A small-molecule ligand and the protein it binds are described below.
Small molecule (SMILES): CC(C)c1nc(CN(C)C(=O)N[C@H](C(=O)N[C@@H](Cc2ccccc2)C[C@H](O)[C@H](Cc2ccccc2)NC(=O)OCc2cncs2)C(C)C)cs1

Sequence of chain 1.B:
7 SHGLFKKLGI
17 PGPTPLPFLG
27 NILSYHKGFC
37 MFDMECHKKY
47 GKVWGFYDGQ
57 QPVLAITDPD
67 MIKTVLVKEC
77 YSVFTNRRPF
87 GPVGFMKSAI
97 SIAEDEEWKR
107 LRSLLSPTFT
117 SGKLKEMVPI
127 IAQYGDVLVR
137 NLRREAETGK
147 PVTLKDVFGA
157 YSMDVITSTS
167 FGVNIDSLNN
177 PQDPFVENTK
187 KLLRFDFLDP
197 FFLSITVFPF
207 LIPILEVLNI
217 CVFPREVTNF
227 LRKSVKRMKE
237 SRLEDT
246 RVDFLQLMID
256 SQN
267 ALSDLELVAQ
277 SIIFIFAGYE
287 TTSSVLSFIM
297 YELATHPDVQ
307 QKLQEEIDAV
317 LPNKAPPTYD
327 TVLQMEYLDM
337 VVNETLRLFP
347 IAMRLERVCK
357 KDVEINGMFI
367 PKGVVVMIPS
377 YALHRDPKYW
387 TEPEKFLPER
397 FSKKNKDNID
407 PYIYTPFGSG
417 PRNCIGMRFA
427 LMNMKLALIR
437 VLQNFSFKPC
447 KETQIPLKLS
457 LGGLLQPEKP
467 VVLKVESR

Binding-site contacts:
Ligand atom C34 contacts residue LEU188 of chain 1.B at 3.6 Å (hydrophobic).
Ligand atom C48 contacts residue ARG83 of chain 1.B at 3.7 Å.
Ligand atom C32 contacts residue PHE282 of chain 1.B at 3.6 Å (hydrophobic).
Ligand atom N11 contacts residue ILE279 of chain 1.B at 3.7 Å.
Ligand atom O24 contacts residue PHE282 of chain 1.B at 3.8 Å.
Ligand atom C50 contacts residue ARG350 of chain 1.B at 3.2 Å.
Ligand atom C6 contacts residue PHE282 of chain 1.B at 3.7 Å (hydrophobic).
Ligand atom C14 contacts residue SER97 of chain 1.B at 3.8 Å.
Ligand atom O41 contacts residue PHE86 of chain 1.B at 3.6 Å.
Ligand atom C35 contacts residue PHE219 of chain 1.B at 3.6 Å (hydrophobic).
Ligand atom N5 contacts residue HEM1 of chain 1.K at 2.3 Å.
Ligand atom C33 contacts residue PHE282 of chain 1.B at 3.4 Å (hydrophobic).
Ligand atom C50 contacts residue ALA348 of chain 1.B at 3.7 Å (hydrophobic).
Ligand atom S3 contacts residue THR287 of chain 1.B at 3.6 Å (h-bond).
Ligand atom C13 contacts residue SER97 of chain 1.B at 3.9 Å.
Ligand atom C1 contacts residue ALA283 of chain 1.B at 3.4 Å (hydrophobic).
Ligand atom C33 contacts residue LEU188 of chain 1.B at 3.4 Å (hydrophobic).
Ligand atom O41 contacts residue ILE98 of chain 1.B at 3.5 Å.
Ligand atom C1 contacts residue HEM1 of chain 1.K at 3.4 Å.
Ligand atom C50 contacts residue LEU351 of chain 1.B at 3.8 Å (hydrophobic).
Ligand atom C80 contacts residue GLY459 of chain 1.B at 3.2 Å.
Ligand atom O41 contacts residue SER97 of chain 1.B at 3.0 Å (h-bond).
Ligand atom C68 contacts residue PHE86 of chain 1.B at 3.2 Å (hydrophobic).
Ligand atom C95 contacts residue GLU352 of chain 1.B at 3.7 Å.
Ligand atom C45 contacts residue HEM1 of chain 1.K at 3.8 Å.
Ligand atom C26 contacts residue PHE86 of chain 1.B at 3.6 Å (hydrophobic).
Ligand atom C31 contacts residue LEU189 of chain 1.B at 3.6 Å (hydrophobic).
Ligand atom S81 contacts residue PHE191 of chain 1.B at 3.5 Å.
Ligand atom C4 contacts residue HEM1 of chain 1.K at 2.7 Å.
Ligand atom N11 contacts residue SER97 of chain 1.B at 3.1 Å (h-bond).
Ligand atom C28 contacts residue PHE219 of chain 1.B at 3.7 Å (hydrophobic).
Ligand atom C4 contacts residue ILE347 of chain 1.B at 3.8 Å (hydrophobic).
Ligand atom C35 contacts residue ILE279 of chain 1.B at 3.5 Å (hydrophobic).
Ligand atom C32 contacts residue LEU189 of chain 1.B at 3.7 Å (hydrophobic).
Ligand atom C2 contacts residue ALA283 of chain 1.B at 3.8 Å (hydrophobic).
Ligand atom C49 contacts residue ARG350 of chain 1.B at 3.4 Å.
Ligand atom C12 contacts residue SER97 of chain 1.B at 3.8 Å.
Ligand atom C86 contacts residue PHE193 of chain 1.B at 3.5 Å (hydrophobic).
Ligand atom C95 contacts residue ARG350 of chain 1.B at 3.4 Å.
Ligand atom C34 contacts residue PHE219 of chain 1.B at 3.8 Å (hydrophobic).